A protein and the small-molecule ligand that binds it are described below.
Small molecule (SMILES): Nc1ncnc2c1ncn2[C@@H]1O[C@H](CO[P](=O)(O)C[P](=O)(O)OP(=O)(O)O)[C@@H](O)[C@H]1O

Sequence of chain 2.A:
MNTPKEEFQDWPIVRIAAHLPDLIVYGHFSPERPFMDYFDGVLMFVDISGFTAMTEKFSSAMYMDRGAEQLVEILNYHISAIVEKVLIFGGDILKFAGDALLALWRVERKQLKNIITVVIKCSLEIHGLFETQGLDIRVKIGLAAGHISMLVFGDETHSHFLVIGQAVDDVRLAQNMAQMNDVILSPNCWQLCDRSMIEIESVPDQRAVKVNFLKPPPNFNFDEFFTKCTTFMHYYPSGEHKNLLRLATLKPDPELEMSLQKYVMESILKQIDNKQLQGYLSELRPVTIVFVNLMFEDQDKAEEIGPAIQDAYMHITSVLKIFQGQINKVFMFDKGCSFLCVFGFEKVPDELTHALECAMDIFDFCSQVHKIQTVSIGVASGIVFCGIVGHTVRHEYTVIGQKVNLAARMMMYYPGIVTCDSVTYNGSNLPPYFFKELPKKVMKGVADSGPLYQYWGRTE

Binding-site contacts:
Ligand atom PB contacts residue CA1 of chain 2.C at 3.6 Å.
Ligand atom N1 contacts residue ALA97 of chain 2.A at 3.3 Å.
Ligand atom O3' contacts residue ARG416 of chain 2.A at 3.2 Å (salt-bridge).
Ligand atom C3A contacts residue ASN412 of chain 2.A at 3.6 Å.
Ligand atom O1B contacts residue ASP47 of chain 2.A at 3.1 Å (salt-bridge).
Ligand atom C2 contacts residue PHE336 of chain 2.A at 3.2 Å (hydrophobic).
Ligand atom O1B contacts residue CA1 of chain 2.C at 2.6 Å.
Ligand atom O3B contacts residue SER49 of chain 2.A at 3.3 Å.
Ligand atom PG contacts residue THR52 of chain 2.A at 3.3 Å.
Ligand atom O1B contacts residue ILE48 of chain 2.A at 3.4 Å (h-bond).
Ligand atom C8 contacts residue ASN412 of chain 2.A at 3.3 Å.
Ligand atom C4' contacts residue ARG416 of chain 2.A at 3.6 Å.
Ligand atom O3G contacts residue PHE51 of chain 2.A at 2.9 Å (h-bond).
Ligand atom C5' contacts residue ARG416 of chain 2.A at 3.5 Å.
Ligand atom N7 contacts residue VAL411 of chain 2.A at 3.1 Å.
Ligand atom O3G contacts residue GLY50 of chain 2.A at 3.0 Å (h-bond).
Ligand atom C2 contacts residue ALA97 of chain 2.A at 3.4 Å (hydrophobic).
Ligand atom N6 contacts residue THR405 of chain 2.A at 3.6 Å.
Ligand atom O1G contacts residue ASN412 of chain 2.A at 2.8 Å (h-bond).
Ligand atom C1' contacts residue ALA415 of chain 2.A at 3.5 Å (hydrophobic).
Ligand atom O3B contacts residue GLY50 of chain 2.A at 3.4 Å (h-bond).
Ligand atom C6 contacts residue ALA97 of chain 2.A at 3.6 Å (hydrophobic).
Ligand atom O4' contacts residue ASN412 of chain 2.A at 3.6 Å.
Ligand atom O2A contacts residue ARG416 of chain 2.A at 2.7 Å (salt-bridge).
Ligand atom O3G contacts residue THR52 of chain 2.A at 3.0 Å (h-bond).
Ligand atom O3G contacts residue ASP99 of chain 2.A at 3.3 Å (salt-bridge).
Ligand atom PG contacts residue ASP99 of chain 2.A at 3.6 Å.
Ligand atom O4' contacts residue ALA415 of chain 2.A at 3.6 Å.
Ligand atom O2G contacts residue CA1 of chain 2.C at 2.5 Å.
Ligand atom N6 contacts residue VAL406 of chain 2.A at 2.9 Å (h-bond).
Ligand atom O2G contacts residue ASP99 of chain 2.A at 2.9 Å (salt-bridge).
Ligand atom O1G contacts residue THR52 of chain 2.A at 2.5 Å (h-bond).
Ligand atom C6 contacts residue GLY98 of chain 2.A at 3.6 Å.
Ligand atom O2B contacts residue SER49 of chain 2.A at 3.0 Å (h-bond).
Ligand atom O5' contacts residue ARG416 of chain 2.A at 3.3 Å (salt-bridge).
Ligand atom N6 contacts residue GLY98 of chain 2.A at 3.2 Å (h-bond).
Ligand atom O2B contacts residue LYS144 of chain 2.A at 3.3 Å (salt-bridge).
Ligand atom O2A contacts residue GLY452 of chain 2.A at 3.3 Å.
Ligand atom O1A contacts residue ASP47 of chain 2.A at 3.4 Å (salt-bridge).
Ligand atom PA contacts residue ARG416 of chain 2.A at 3.6 Å.